Binding-site contacts:
Ligand atom C6 contacts residue VAL71 of chain 1.A at 3.5 Å (hydrophobic).
Ligand atom C51 contacts residue VAL58 of chain 1.A at 3.5 Å (hydrophobic).
Ligand atom C27 contacts residue ILE179 of chain 1.A at 3.7 Å (hydrophobic).
Ligand atom C36 contacts residue LEU50 of chain 1.A at 3.3 Å (hydrophobic).
Ligand atom C28 contacts residue ILE179 of chain 1.A at 3.9 Å (hydrophobic).
Ligand atom C26 contacts residue ILE179 of chain 1.A at 3.5 Å (hydrophobic).
Ligand atom C48 contacts residue ILE179 of chain 1.A at 3.6 Å (hydrophobic).
Ligand atom C3 contacts residue MET168 of chain 1.A at 3.5 Å (hydrophobic).
Ligand atom N13 contacts residue MET168 of chain 1.A at 3.6 Å.
Ligand atom N20 contacts residue ASN123 of chain 1.A at 4.0 Å.
Ligand atom N4 contacts residue VAL71 of chain 1.A at 3.9 Å.
Ligand atom C6 contacts residue GLU119 of chain 1.A at 3.6 Å.
Ligand atom N1 contacts residue HIS120 of chain 1.A at 3.7 Å.
Ligand atom C29 contacts residue ILE179 of chain 1.A at 3.8 Å (hydrophobic).
Ligand atom C28 contacts residue PHE118 of chain 1.A at 3.4 Å (hydrophobic).
Ligand atom C5 contacts residue VAL71 of chain 1.A at 3.7 Å (hydrophobic).
Ligand atom O63 contacts residue LYS73 of chain 1.A at 2.7 Å (salt-bridge).
Ligand atom C35 contacts residue LEU50 of chain 1.A at 3.8 Å (hydrophobic).
Ligand atom C59 contacts residue LYS73 of chain 1.A at 3.5 Å.
Ligand atom C17 contacts residue MET168 of chain 1.A at 3.8 Å (hydrophobic).
Ligand atom O61 contacts residue ASP180 of chain 1.A at 3.0 Å (salt-bridge).
Ligand atom O61 contacts residue PHE118 of chain 1.A at 3.5 Å.
Ligand atom N13 contacts residue LEU50 of chain 1.A at 3.6 Å.
Ligand atom C3 contacts residue LEU50 of chain 1.A at 3.9 Å (hydrophobic).
Ligand atom C2 contacts residue HIS120 of chain 1.A at 3.9 Å.
Ligand atom C26 contacts residue VAL71 of chain 1.A at 3.9 Å (hydrophobic).
Ligand atom N1 contacts residue VAL71 of chain 1.A at 3.6 Å.
Ligand atom C17 contacts residue LEU50 of chain 1.A at 3.7 Å (hydrophobic).
Ligand atom C2 contacts residue VAL121 of chain 1.A at 3.1 Å (hydrophobic).
Ligand atom O61 contacts residue ILE179 of chain 1.A at 3.8 Å.
Ligand atom O63 contacts residue ASP180 of chain 1.A at 3.2 Å.
Ligand atom C59 contacts residue ASP180 of chain 1.A at 3.5 Å.
Ligand atom N4 contacts residue MET168 of chain 1.A at 3.6 Å.
Ligand atom C38 contacts residue MET168 of chain 1.A at 3.9 Å (hydrophobic).
Ligand atom C6 contacts residue VAL121 of chain 1.A at 3.9 Å (hydrophobic).
Ligand atom N15 contacts residue VAL71 of chain 1.A at 3.6 Å.
Ligand atom N1 contacts residue VAL121 of chain 1.A at 2.9 Å (h-bond).
Ligand atom C29 contacts residue PHE118 of chain 1.A at 3.7 Å (hydrophobic).
Ligand atom C2 contacts residue VAL71 of chain 1.A at 3.8 Å (hydrophobic).
Ligand atom C19 contacts residue LEU50 of chain 1.A at 3.9 Å (hydrophobic).

A small-molecule ligand and the protein it binds are described below.
Small molecule (SMILES): CC(C)Nc1ccc2cnn(-c3cncc(-n4ccc(CC(=O)O)c4)n3)c2c1

Sequence of chain 1.A:
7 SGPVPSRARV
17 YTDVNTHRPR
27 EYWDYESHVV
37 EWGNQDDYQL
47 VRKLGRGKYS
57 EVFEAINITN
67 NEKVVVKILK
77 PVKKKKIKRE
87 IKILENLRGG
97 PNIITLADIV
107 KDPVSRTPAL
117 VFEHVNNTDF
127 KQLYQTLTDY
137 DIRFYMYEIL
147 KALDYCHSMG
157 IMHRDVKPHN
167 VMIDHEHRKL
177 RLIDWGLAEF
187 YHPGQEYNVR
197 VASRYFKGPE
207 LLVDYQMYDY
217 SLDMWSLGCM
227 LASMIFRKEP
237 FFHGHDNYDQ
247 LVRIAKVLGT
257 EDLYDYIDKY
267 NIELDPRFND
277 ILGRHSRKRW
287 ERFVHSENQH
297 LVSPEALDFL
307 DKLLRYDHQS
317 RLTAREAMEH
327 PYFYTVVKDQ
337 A